This small molecule binds to this protein.
Small molecule (SMILES): O=C(O)[C@@H](CO)OP(=O)(O)O

Sequence of chain 1.A:
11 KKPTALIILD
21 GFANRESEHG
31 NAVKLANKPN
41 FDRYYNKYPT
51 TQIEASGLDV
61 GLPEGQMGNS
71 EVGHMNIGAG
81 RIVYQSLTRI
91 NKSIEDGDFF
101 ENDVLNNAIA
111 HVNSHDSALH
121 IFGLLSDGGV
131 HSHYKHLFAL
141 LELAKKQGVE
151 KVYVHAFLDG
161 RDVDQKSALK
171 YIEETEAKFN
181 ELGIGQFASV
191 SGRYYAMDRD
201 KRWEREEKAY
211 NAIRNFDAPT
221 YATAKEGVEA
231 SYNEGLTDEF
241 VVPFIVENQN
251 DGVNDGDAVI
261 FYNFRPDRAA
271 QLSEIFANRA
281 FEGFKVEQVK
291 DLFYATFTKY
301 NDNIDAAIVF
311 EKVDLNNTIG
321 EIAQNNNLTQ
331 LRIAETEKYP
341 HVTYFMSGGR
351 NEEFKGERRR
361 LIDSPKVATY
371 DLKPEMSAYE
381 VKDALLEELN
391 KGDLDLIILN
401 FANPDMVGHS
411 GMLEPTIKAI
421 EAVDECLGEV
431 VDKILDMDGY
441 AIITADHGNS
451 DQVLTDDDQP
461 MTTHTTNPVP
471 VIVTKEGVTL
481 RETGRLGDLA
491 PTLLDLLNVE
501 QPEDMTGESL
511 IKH

Binding-site contacts:
Ligand atom O2 contacts residue ARG193 of chain 1.A at 3.5 Å (salt-bridge).
Ligand atom C1 contacts residue ARG268 of chain 1.A at 3.5 Å.
Ligand atom O3 contacts residue VAL130 of chain 1.A at 4.0 Å.
Ligand atom C3 contacts residue ASP162 of chain 1.A at 3.2 Å.
Ligand atom O2P contacts residue ARG265 of chain 1.A at 2.9 Å (salt-bridge).
Ligand atom C1 contacts residue ARG265 of chain 1.A at 3.8 Å.
Ligand atom C3 contacts residue HIS131 of chain 1.A at 4.3 Å.
Ligand atom O2 contacts residue ARG199 of chain 1.A at 3.4 Å (salt-bridge).
Ligand atom O3 contacts residue ARG161 of chain 1.A at 3.8 Å.
Ligand atom C3 contacts residue ARG161 of chain 1.A at 3.7 Å.
Ligand atom P contacts residue ARG265 of chain 1.A at 3.6 Å.
Ligand atom P contacts residue ARG199 of chain 1.A at 4.3 Å.
Ligand atom C1 contacts residue ARG199 of chain 1.A at 3.4 Å.
Ligand atom C2 contacts residue ARG265 of chain 1.A at 3.9 Å.
Ligand atom O3 contacts residue HIS131 of chain 1.A at 3.3 Å (h-bond).
Ligand atom O3P contacts residue ARG265 of chain 1.A at 3.0 Å (salt-bridge).
Ligand atom O2 contacts residue ARG268 of chain 1.A at 2.7 Å (salt-bridge).
Ligand atom O1 contacts residue ARG199 of chain 1.A at 3.3 Å (salt-bridge).
Ligand atom O2P contacts residue ARG199 of chain 1.A at 2.9 Å (salt-bridge).
Ligand atom O3 contacts residue ARG193 of chain 1.A at 3.1 Å (salt-bridge).
Ligand atom O2 contacts residue HIS131 of chain 1.A at 2.8 Å (h-bond).
Ligand atom C3 contacts residue ARG193 of chain 1.A at 4.1 Å.
Ligand atom C1 contacts residue HIS131 of chain 1.A at 3.8 Å.
Ligand atom O1 contacts residue ARG268 of chain 1.A at 3.1 Å (salt-bridge).
Ligand atom O1 contacts residue ARG161 of chain 1.A at 3.6 Å.
Ligand atom C2 contacts residue HIS131 of chain 1.A at 4.1 Å.
Ligand atom C1 contacts residue ARG193 of chain 1.A at 4.0 Å.
Ligand atom O2 contacts residue ARG265 of chain 1.A at 3.6 Å (salt-bridge).
Ligand atom O1P contacts residue ARG265 of chain 1.A at 4.3 Å.
Ligand atom O3 contacts residue ASP162 of chain 1.A at 2.6 Å (salt-bridge).
Ligand atom C2 contacts residue ARG199 of chain 1.A at 4.4 Å.
Ligand atom O1 contacts residue ARG193 of chain 1.A at 4.3 Å.